Sequence of chain 1.E:
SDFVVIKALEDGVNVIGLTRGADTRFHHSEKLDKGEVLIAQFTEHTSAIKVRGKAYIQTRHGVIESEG

A small-molecule ligand and the protein it binds are described below.
Small molecule (SMILES): N[C@@H](Cc1c[nH]c2ccccc12)C(=O)O

Binding-site contacts:
Ligand atom O contacts residue ARG24 of chain 1.D at 3.4 Å.
Ligand atom CZ2 contacts residue THR50 of chain 1.E at 3.8 Å.
Ligand atom CB contacts residue THR28 of chain 1.D at 3.7 Å.
Ligand atom CA contacts residue SER51 of chain 1.D at 4.0 Å.
Ligand atom N contacts residue ARG24 of chain 1.D at 4.0 Å.
Ligand atom O contacts residue THR23 of chain 1.D at 3.9 Å.
Ligand atom C contacts residue THR50 of chain 1.E at 3.9 Å.
Ligand atom NE1 contacts residue GLN45 of chain 1.E at 2.8 Å (h-bond).
Ligand atom C contacts residue GLY25 of chain 1.D at 3.4 Å.
Ligand atom CE3 contacts residue HIS32 of chain 1.E at 3.8 Å.
Ligand atom CA contacts residue THR28 of chain 1.D at 3.3 Å.
Ligand atom CZ3 contacts residue GLY21 of chain 1.E at 3.6 Å.
Ligand atom CZ2 contacts residue ILE53 of chain 1.E at 3.8 Å (hydrophobic).
Ligand atom CZ3 contacts residue HIS32 of chain 1.E at 3.9 Å.
Ligand atom OXT contacts residue GLY25 of chain 1.D at 3.9 Å.
Ligand atom CE2 contacts residue GLN45 of chain 1.E at 3.9 Å.
Ligand atom NE1 contacts residue ALA44 of chain 1.E at 3.8 Å.
Ligand atom CH2 contacts residue GLY21 of chain 1.E at 3.5 Å.
Ligand atom CB contacts residue SER51 of chain 1.D at 3.4 Å.
Ligand atom C contacts residue THR47 of chain 1.E at 3.4 Å.
Ligand atom CD2 contacts residue THR50 of chain 1.E at 4.0 Å.
Ligand atom CD1 contacts residue SER51 of chain 1.D at 3.5 Å.
Ligand atom CA contacts residue THR23 of chain 1.D at 3.8 Å.
Ligand atom OXT contacts residue HIS49 of chain 1.E at 3.9 Å.
Ligand atom O contacts residue THR47 of chain 1.E at 3.6 Å.
Ligand atom O contacts residue SER51 of chain 1.D at 2.8 Å (h-bond).
Ligand atom N contacts residue THR23 of chain 1.D at 2.9 Å (h-bond).
Ligand atom OXT contacts residue THR50 of chain 1.E at 2.8 Å (h-bond).
Ligand atom CB contacts residue THR23 of chain 1.D at 3.7 Å.
Ligand atom CD1 contacts residue THR47 of chain 1.E at 3.7 Å.
Ligand atom CA contacts residue GLY25 of chain 1.D at 3.5 Å.
Ligand atom O contacts residue GLY25 of chain 1.D at 3.0 Å (h-bond).
Ligand atom C contacts residue SER51 of chain 1.D at 3.5 Å.
Ligand atom CD1 contacts residue GLN45 of chain 1.E at 3.5 Å.
Ligand atom OXT contacts residue THR47 of chain 1.E at 2.6 Å (h-bond).
Ligand atom CG contacts residue SER51 of chain 1.D at 3.8 Å.
Ligand atom N contacts residue THR28 of chain 1.D at 2.8 Å (h-bond).
Ligand atom CZ2 contacts residue ALA44 of chain 1.E at 4.0 Å (hydrophobic).
Ligand atom N contacts residue GLY25 of chain 1.D at 2.7 Å (h-bond).
Ligand atom N contacts residue ASP27 of chain 1.D at 3.3 Å (salt-bridge).

Sequence of chain 1.D:
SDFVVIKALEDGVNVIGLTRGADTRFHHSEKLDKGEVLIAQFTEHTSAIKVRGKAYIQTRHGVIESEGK